Binding-site contacts:
Ligand atom C7 contacts residue ASN213 of chain 1.F at 3.7 Å.
Ligand atom N2 contacts residue ASN213 of chain 1.F at 2.9 Å (h-bond).
Ligand atom C8 contacts residue LYS212 of chain 1.F at 3.7 Å.
Ligand atom C1 contacts residue ASN213 of chain 1.F at 1.4 Å.
Ligand atom C8 contacts residue ASN213 of chain 1.F at 4.3 Å.
Ligand atom O7 contacts residue ASN213 of chain 1.F at 4.1 Å.
Ligand atom O5 contacts residue ASN213 of chain 1.F at 2.4 Å (h-bond).
Ligand atom C4 contacts residue ASN213 of chain 1.F at 4.2 Å.
Ligand atom O7 contacts residue ASP202 of chain 1.F at 3.5 Å (salt-bridge).
Ligand atom C3 contacts residue ASN213 of chain 1.F at 3.8 Å.
Ligand atom C2 contacts residue ASN213 of chain 1.F at 2.5 Å.
Ligand atom C8 contacts residue ASP202 of chain 1.F at 3.3 Å.
Ligand atom C5 contacts residue ASN213 of chain 1.F at 3.7 Å.
Ligand atom C7 contacts residue ASP202 of chain 1.F at 3.8 Å.

Sequence of chain 1.F:
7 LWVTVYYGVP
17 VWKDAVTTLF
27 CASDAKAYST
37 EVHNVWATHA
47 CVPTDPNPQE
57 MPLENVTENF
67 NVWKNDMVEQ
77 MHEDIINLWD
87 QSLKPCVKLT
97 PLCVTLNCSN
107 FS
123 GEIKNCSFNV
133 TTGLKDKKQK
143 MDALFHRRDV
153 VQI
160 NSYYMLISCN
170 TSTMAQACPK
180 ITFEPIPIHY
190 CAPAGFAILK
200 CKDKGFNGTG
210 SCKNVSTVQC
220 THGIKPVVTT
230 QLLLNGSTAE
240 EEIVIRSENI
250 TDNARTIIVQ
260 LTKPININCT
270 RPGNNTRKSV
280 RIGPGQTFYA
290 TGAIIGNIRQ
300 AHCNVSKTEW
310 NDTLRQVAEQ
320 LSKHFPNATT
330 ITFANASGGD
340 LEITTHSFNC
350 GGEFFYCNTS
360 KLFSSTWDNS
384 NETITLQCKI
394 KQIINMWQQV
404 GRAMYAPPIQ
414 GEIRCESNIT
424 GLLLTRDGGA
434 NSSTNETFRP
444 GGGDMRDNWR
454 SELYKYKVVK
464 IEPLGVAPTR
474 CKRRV

A protein and the small-molecule ligand that binds it are described below.
Small molecule (SMILES): CC(=O)N[C@@H]1[C@@H](O)[C@H](O)[C@@H](CO)O[C@H]1O